Binding-site contacts:
Ligand atom C10 contacts residue GLN174 of chain 1.A at 3.9 Å.
Ligand atom C8 contacts residue GLY175 of chain 1.A at 3.6 Å.
Ligand atom O3 contacts residue GLY175 of chain 1.A at 3.8 Å.
Ligand atom C5 contacts residue GLN174 of chain 1.A at 3.8 Å.
Ligand atom C6 contacts residue SER192 of chain 1.A at 3.7 Å.
Ligand atom N3 contacts residue SER172 of chain 1.A at 3.4 Å (h-bond).
Ligand atom N2 contacts residue GLN174 of chain 1.A at 3.4 Å (h-bond).
Ligand atom O2 contacts residue GLY175 of chain 1.A at 2.8 Å (h-bond).
Ligand atom C8 contacts residue GLN174 of chain 1.A at 3.9 Å.
Ligand atom C10 contacts residue TRP193 of chain 1.A at 3.7 Å (hydrophobic).
Ligand atom N2 contacts residue SER177 of chain 1.A at 3.5 Å (h-bond).
Ligand atom N3 contacts residue GLY194 of chain 1.A at 3.9 Å.
Ligand atom C9 contacts residue GLN174 of chain 1.A at 3.2 Å.
Ligand atom C8 contacts residue SER177 of chain 1.A at 3.6 Å.
Ligand atom C1 contacts residue GLY196 of chain 1.A at 3.8 Å.
Ligand atom C10 contacts residue GLY194 of chain 1.A at 3.5 Å.
Ligand atom C2 contacts residue GLY194 of chain 1.A at 3.9 Å.
Ligand atom O2 contacts residue SER177 of chain 1.A at 2.6 Å (h-bond).
Ligand atom C1 contacts residue ASP171 of chain 1.A at 3.6 Å.
Ligand atom N3 contacts residue CYS197 of chain 1.A at 3.7 Å.
Ligand atom O1 contacts residue HIS40 of chain 1.A at 3.8 Å.
Ligand atom C1 contacts residue SER172 of chain 1.A at 3.2 Å.
Ligand atom C1 contacts residue TRP193 of chain 1.A at 3.8 Å (hydrophobic).
Ligand atom C3 contacts residue VAL191 of chain 1.A at 3.8 Å (hydrophobic).
Ligand atom N1 contacts residue SER172 of chain 1.A at 2.9 Å (h-bond).
Ligand atom C4 contacts residue VAL191 of chain 1.A at 3.7 Å (hydrophobic).
Ligand atom C2 contacts residue SER172 of chain 1.A at 3.9 Å.
Ligand atom C7 contacts residue GLN174 of chain 1.A at 3.8 Å.
Ligand atom N3 contacts residue ASP171 of chain 1.A at 2.8 Å (salt-bridge).
Ligand atom N1 contacts residue GLY204 of chain 1.A at 3.4 Å.
Ligand atom C6 contacts residue SER177 of chain 1.A at 3.0 Å.
Ligand atom C4 contacts residue SER177 of chain 1.A at 3.9 Å.
Ligand atom C3 contacts residue SER172 of chain 1.A at 3.8 Å.
Ligand atom N1 contacts residue TRP193 of chain 1.A at 3.8 Å.
Ligand atom O2 contacts residue GLN174 of chain 1.A at 3.4 Å.
Ligand atom N1 contacts residue ASP171 of chain 1.A at 2.9 Å (salt-bridge).
Ligand atom C2 contacts residue TRP193 of chain 1.A at 3.7 Å (hydrophobic).
Ligand atom O1 contacts residue SER177 of chain 1.A at 3.3 Å (h-bond).
Ligand atom N3 contacts residue GLY196 of chain 1.A at 2.8 Å (h-bond).
Ligand atom C10 contacts residue GLY196 of chain 1.A at 3.4 Å.

Sequence of chain 1.A:
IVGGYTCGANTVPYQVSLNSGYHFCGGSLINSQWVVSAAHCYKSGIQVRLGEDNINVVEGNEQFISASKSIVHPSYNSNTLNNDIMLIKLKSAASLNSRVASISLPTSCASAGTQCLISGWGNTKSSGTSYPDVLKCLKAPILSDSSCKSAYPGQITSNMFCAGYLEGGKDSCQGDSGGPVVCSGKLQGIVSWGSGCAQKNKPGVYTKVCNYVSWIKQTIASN

A protein and the small-molecule ligand that binds it are described below.
Small molecule (SMILES): [H]/N=C(\N)c1ccc(/C=N/OCC(=O)O)cc1